Binding-site contacts:
Ligand atom N4 contacts residue GOL1 of chain 1.L at 3.6 Å.
Ligand atom C3 contacts residue ASN95 of chain 1.A at 4.2 Å.
Ligand atom O2 contacts residue VAL118 of chain 1.A at 3.8 Å.
Ligand atom C3 contacts residue GOL1 of chain 1.L at 3.7 Å.
Ligand atom O2 contacts residue ZN1 of chain 1.I at 2.9 Å.
Ligand atom C2 contacts residue GOL1 of chain 1.L at 3.5 Å.
Ligand atom S2 contacts residue GOL1 of chain 1.L at 3.3 Å.
Ligand atom S1 contacts residue HIS97 of chain 1.A at 3.9 Å.
Ligand atom N1 contacts residue HIS99 of chain 1.A at 3.2 Å (h-bond).
Ligand atom O2 contacts residue HIS116 of chain 1.A at 3.5 Å (h-bond).
Ligand atom N3 contacts residue LEU177 of chain 1.A at 3.6 Å.
Ligand atom O1 contacts residue TRP188 of chain 1.A at 3.4 Å.
Ligand atom O1 contacts residue LEU177 of chain 1.A at 3.1 Å.
Ligand atom C1 contacts residue ZN1 of chain 1.I at 4.1 Å.
Ligand atom N2 contacts residue GOL1 of chain 1.L at 3.8 Å.
Ligand atom N2 contacts residue LEU177 of chain 1.A at 3.6 Å.
Ligand atom O3 contacts residue GOL1 of chain 1.L at 3.6 Å.
Ligand atom O3 contacts residue VAL118 of chain 1.A at 3.5 Å.
Ligand atom S1 contacts residue ZN1 of chain 1.I at 3.0 Å.
Ligand atom N1 contacts residue ZN1 of chain 1.I at 2.0 Å.
Ligand atom N1 contacts residue THR178 of chain 1.A at 2.8 Å (h-bond).
Ligand atom C1 contacts residue LEU177 of chain 1.A at 3.7 Å (hydrophobic).
Ligand atom O3 contacts residue ASN95 of chain 1.A at 3.3 Å (h-bond).
Ligand atom S2 contacts residue VAL118 of chain 1.A at 4.0 Å.
Ligand atom S2 contacts residue HIS97 of chain 1.A at 3.8 Å.
Ligand atom O1 contacts residue THR178 of chain 1.A at 2.8 Å (h-bond).
Ligand atom C1 contacts residue GOL1 of chain 1.L at 3.7 Å.
Ligand atom O2 contacts residue VAL128 of chain 1.A at 3.7 Å.
Ligand atom N1 contacts residue HIS97 of chain 1.A at 3.4 Å (h-bond).
Ligand atom N3 contacts residue ALA179 of chain 1.A at 3.9 Å.
Ligand atom N3 contacts residue GOL1 of chain 1.L at 3.9 Å.
Ligand atom C4 contacts residue LYS75 of chain 1.A at 3.8 Å.
Ligand atom S1 contacts residue HIS116 of chain 1.A at 4.0 Å.
Ligand atom N1 contacts residue HIS116 of chain 1.A at 3.4 Å (h-bond).
Ligand atom N1 contacts residue GOL1 of chain 1.L at 4.1 Å.
Ligand atom O2 contacts residue HIS97 of chain 1.A at 3.4 Å.
Ligand atom O2 contacts residue TRP188 of chain 1.A at 3.9 Å.
Ligand atom S1 contacts residue THR178 of chain 1.A at 3.9 Å.
Ligand atom O1 contacts residue ZN1 of chain 1.I at 4.2 Å.
Ligand atom S2 contacts residue LEU177 of chain 1.A at 4.1 Å.

This protein binds this small molecule.
Small molecule (SMILES): CC(=O)Nc1nnc(S(N)(=O)=O)s1

Sequence of chain 1.A:
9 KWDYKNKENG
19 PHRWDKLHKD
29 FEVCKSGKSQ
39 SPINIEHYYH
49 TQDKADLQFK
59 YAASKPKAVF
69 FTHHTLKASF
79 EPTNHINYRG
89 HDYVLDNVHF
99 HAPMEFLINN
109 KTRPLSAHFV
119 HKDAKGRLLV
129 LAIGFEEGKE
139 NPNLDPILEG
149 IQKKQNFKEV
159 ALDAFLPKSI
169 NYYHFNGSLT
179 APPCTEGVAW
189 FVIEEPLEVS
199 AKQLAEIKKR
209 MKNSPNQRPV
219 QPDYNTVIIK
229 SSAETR